Sequence of chain 1.D:
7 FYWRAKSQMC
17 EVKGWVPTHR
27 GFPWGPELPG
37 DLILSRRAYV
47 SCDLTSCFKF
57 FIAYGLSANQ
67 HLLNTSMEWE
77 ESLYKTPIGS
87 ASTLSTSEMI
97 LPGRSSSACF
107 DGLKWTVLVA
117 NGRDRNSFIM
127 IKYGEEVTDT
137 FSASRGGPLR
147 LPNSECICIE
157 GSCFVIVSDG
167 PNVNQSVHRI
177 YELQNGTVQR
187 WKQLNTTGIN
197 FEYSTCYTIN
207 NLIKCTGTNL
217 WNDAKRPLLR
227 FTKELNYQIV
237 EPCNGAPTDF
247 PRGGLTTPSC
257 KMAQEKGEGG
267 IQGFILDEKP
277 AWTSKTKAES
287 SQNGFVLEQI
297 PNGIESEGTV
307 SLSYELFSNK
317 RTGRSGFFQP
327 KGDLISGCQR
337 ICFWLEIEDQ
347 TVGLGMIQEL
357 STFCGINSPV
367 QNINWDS

Binding-site contacts:
Ligand atom C3 contacts residue ILE235 of chain 1.D at 4.2 Å (hydrophobic).
Ligand atom C6 contacts residue THR192 of chain 1.D at 3.9 Å.
Ligand atom C4 contacts residue THR193 of chain 1.D at 4.3 Å.
Ligand atom O5 contacts residue THR193 of chain 1.D at 3.0 Å (h-bond).
Ligand atom C8 contacts residue ASN191 of chain 1.D at 4.1 Å.
Ligand atom C4 contacts residue ASN191 of chain 1.D at 4.1 Å.
Ligand atom C6 contacts residue THR193 of chain 1.D at 4.0 Å.
Ligand atom O7 contacts residue ASN191 of chain 1.D at 3.6 Å.
Ligand atom C4 contacts residue ASN191 of chain 1.D at 4.3 Å.
Ligand atom C6 contacts residue THR193 of chain 1.D at 3.4 Å.
Ligand atom N2 contacts residue ASN191 of chain 1.D at 2.7 Å (h-bond).
Ligand atom O3 contacts residue ILE235 of chain 1.D at 3.3 Å (h-bond).
Ligand atom C5 contacts residue ASN191 of chain 1.D at 3.8 Å.
Ligand atom C7 contacts residue ASN191 of chain 1.D at 3.2 Å.
Ligand atom O5 contacts residue THR193 of chain 1.D at 3.9 Å.
Ligand atom C2 contacts residue ASN191 of chain 1.D at 2.2 Å.
Ligand atom O5 contacts residue ASN191 of chain 1.D at 2.4 Å (h-bond).
Ligand atom C6 contacts residue ILE235 of chain 1.D at 4.0 Å (hydrophobic).
Ligand atom C1 contacts residue ASN191 of chain 1.D at 1.4 Å.
Ligand atom C5 contacts residue THR193 of chain 1.D at 4.2 Å.
Ligand atom O4 contacts residue ILE235 of chain 1.D at 3.0 Å (h-bond).
Ligand atom C6 contacts residue ILE195 of chain 1.D at 3.8 Å (hydrophobic).
Ligand atom C5 contacts residue ASN191 of chain 1.D at 3.6 Å.
Ligand atom C3 contacts residue ASN191 of chain 1.D at 3.7 Å.
Ligand atom C4 contacts residue ILE235 of chain 1.D at 3.9 Å (hydrophobic).
Ligand atom C1 contacts residue THR193 of chain 1.D at 3.4 Å.
Ligand atom C6 contacts residue ASN191 of chain 1.D at 3.6 Å.
Ligand atom C5 contacts residue THR193 of chain 1.D at 2.9 Å.

A small-molecule ligand and the protein it binds are described below.
Small molecule (SMILES): CC(=O)N[C@H]1[C@H](O[C@H]2[C@H](O)[C@@H](NC(C)=O)CO[C@@H]2CO[C@@H]2O[C@@H](C)[C@@H](O)[C@@H](O)[C@@H]2O)O[C@H](CO)[C@@H](O)[C@@H]1O